This protein binds this small molecule.
Small molecule (SMILES): Nc1ncnc2c1ncn2[C@@H]1O[C@H](CO[P](=O)(O)O[P](=O)(O)CP(=O)(O)O)[C@@H](O)[C@H]1O

Sequence of chain 1.F:
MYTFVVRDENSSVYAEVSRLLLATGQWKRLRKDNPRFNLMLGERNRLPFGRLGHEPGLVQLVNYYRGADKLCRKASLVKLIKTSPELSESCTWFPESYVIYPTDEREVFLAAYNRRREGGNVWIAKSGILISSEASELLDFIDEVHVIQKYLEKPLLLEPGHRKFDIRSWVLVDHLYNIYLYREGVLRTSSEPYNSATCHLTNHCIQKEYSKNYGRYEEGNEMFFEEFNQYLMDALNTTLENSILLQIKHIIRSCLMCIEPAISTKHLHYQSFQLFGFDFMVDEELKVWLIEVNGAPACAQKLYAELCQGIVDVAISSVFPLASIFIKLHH

Binding-site contacts:
Ligand atom PB contacts residue GLU331 of chain 1.F at 3.9 Å.
Ligand atom N6 contacts residue GLN183 of chain 1.F at 2.9 Å (h-bond).
Ligand atom PG contacts residue MG1 of chain 1.S at 3.7 Å.
Ligand atom C2 contacts residue TYR185 of chain 1.F at 3.8 Å (hydrophobic).
Ligand atom N6 contacts residue ILE148 of chain 1.F at 3.9 Å.
Ligand atom N7 contacts residue ILE330 of chain 1.F at 3.8 Å.
Ligand atom O1B contacts residue GLU331 of chain 1.F at 2.8 Å (salt-bridge).
Ligand atom C2 contacts residue LEU186 of chain 1.F at 3.6 Å (hydrophobic).
Ligand atom O3' contacts residue ASN242 of chain 1.F at 3.8 Å.
Ligand atom O2A contacts residue LYS150 of chain 1.F at 3.1 Å.
Ligand atom N1 contacts residue LEU186 of chain 1.F at 3.1 Å (h-bond).
Ligand atom N6 contacts residue LYS184 of chain 1.F at 3.2 Å (salt-bridge).
Ligand atom O1G contacts residue GLU331 of chain 1.F at 3.0 Å (salt-bridge).
Ligand atom O1G contacts residue ASP318 of chain 1.F at 2.8 Å (salt-bridge).
Ligand atom O2' contacts residue THR241 of chain 1.F at 2.5 Å (h-bond).
Ligand atom O1B contacts residue MG1 of chain 1.S at 2.0 Å.
Ligand atom C5' contacts residue ASN242 of chain 1.F at 3.5 Å.
Ligand atom PG contacts residue GLU331 of chain 1.F at 3.4 Å.
Ligand atom PB contacts residue MG1 of chain 1.S at 3.3 Å.
Ligand atom O2G contacts residue MG1 of chain 1.S at 2.5 Å.
Ligand atom N7 contacts residue GLN183 of chain 1.F at 3.9 Å.
Ligand atom N3 contacts residue TYR185 of chain 1.F at 3.7 Å.
Ligand atom C8 contacts residue ILE148 of chain 1.F at 3.8 Å (hydrophobic).
Ligand atom O3' contacts residue ASP200 of chain 1.F at 2.7 Å (salt-bridge).
Ligand atom C2' contacts residue THR241 of chain 1.F at 3.6 Å.
Ligand atom O1G contacts residue ARG222 of chain 1.F at 3.2 Å (salt-bridge).
Ligand atom N7 contacts residue LYS150 of chain 1.F at 3.4 Å (salt-bridge).
Ligand atom O3' contacts residue THR241 of chain 1.F at 2.9 Å (h-bond).
Ligand atom N7 contacts residue ILE148 of chain 1.F at 3.7 Å.
Ligand atom N3 contacts residue LYS198 of chain 1.F at 3.4 Å (salt-bridge).
Ligand atom C3B contacts residue ASN242 of chain 1.F at 3.4 Å.
Ligand atom O1A contacts residue GLU331 of chain 1.F at 2.9 Å (salt-bridge).
Ligand atom O5' contacts residue ASN242 of chain 1.F at 3.3 Å (h-bond).
Ligand atom C3' contacts residue THR241 of chain 1.F at 3.8 Å.
Ligand atom O2G contacts residue ASN333 of chain 1.F at 3.3 Å (h-bond).
Ligand atom C4' contacts residue ASN242 of chain 1.F at 3.8 Å.
Ligand atom O2G contacts residue GLU331 of chain 1.F at 2.9 Å (salt-bridge).
Ligand atom O1B contacts residue LYS74 of chain 1.F at 3.3 Å (salt-bridge).
Ligand atom O4' contacts residue LEU240 of chain 1.F at 3.5 Å.
Ligand atom O2' contacts residue ASP200 of chain 1.F at 3.5 Å (salt-bridge).